Sequence of chain 2.A:
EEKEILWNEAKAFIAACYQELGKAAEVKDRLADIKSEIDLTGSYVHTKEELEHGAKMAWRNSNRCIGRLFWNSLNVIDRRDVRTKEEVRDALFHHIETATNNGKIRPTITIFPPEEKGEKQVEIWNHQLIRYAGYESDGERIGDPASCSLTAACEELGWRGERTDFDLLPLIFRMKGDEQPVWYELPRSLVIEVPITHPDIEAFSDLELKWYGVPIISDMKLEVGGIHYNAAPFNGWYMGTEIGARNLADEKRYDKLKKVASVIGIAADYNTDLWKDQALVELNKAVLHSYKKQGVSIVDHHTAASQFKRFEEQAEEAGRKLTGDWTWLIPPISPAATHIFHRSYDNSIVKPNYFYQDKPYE

Binding-site contacts:
Ligand atom C05 contacts residue ILE218 of chain 2.A at 3.7 Å (hydrophobic).
Ligand atom C19 contacts residue HEM1 of chain 2.B at 3.3 Å.
Ligand atom N01 contacts residue GLU243 of chain 2.A at 2.7 Å (salt-bridge).
Ligand atom C02 contacts residue TRP238 of chain 2.A at 3.8 Å (hydrophobic).
Ligand atom C21 contacts residue TRP329 of chain 2.A at 3.4 Å (hydrophobic).
Ligand atom C03 contacts residue HEM1 of chain 2.B at 3.5 Å.
Ligand atom C07 contacts residue GLY237 of chain 2.A at 3.5 Å.
Ligand atom C14 contacts residue HEM1 of chain 2.B at 3.4 Å.
Ligand atom C09 contacts residue HEM1 of chain 2.B at 3.5 Å.
Ligand atom C03 contacts residue PRO216 of chain 2.A at 3.9 Å (hydrophobic).
Ligand atom C18 contacts residue HIS128 of chain 2.A at 3.5 Å.
Ligand atom C17 contacts residue HIS128 of chain 2.A at 3.5 Å.
Ligand atom C06 contacts residue GLU243 of chain 2.A at 3.4 Å.
Ligand atom C15 contacts residue HEM1 of chain 2.B at 3.1 Å.
Ligand atom C14 contacts residue ILE218 of chain 2.A at 3.8 Å (hydrophobic).
Ligand atom N11 contacts residue HEM1 of chain 2.B at 3.3 Å (h-bond).
Ligand atom C15 contacts residue ILE218 of chain 2.A at 3.7 Å (hydrophobic).
Ligand atom C07 contacts residue ASN236 of chain 2.A at 3.8 Å.
Ligand atom C21 contacts residue TYR357 of chain 2.A at 3.7 Å (hydrophobic).
Ligand atom C02 contacts residue GLU243 of chain 2.A at 3.5 Å.
Ligand atom C09 contacts residue GLU243 of chain 2.A at 3.3 Å.
Ligand atom N02 contacts residue HEM1 of chain 2.B at 3.2 Å.
Ligand atom C02 contacts residue HEM1 of chain 2.B at 3.7 Å.
Ligand atom C19 contacts residue TYR357 of chain 2.A at 3.9 Å (hydrophobic).
Ligand atom C02 contacts residue PRO216 of chain 2.A at 3.7 Å (hydrophobic).
Ligand atom N01 contacts residue PRO216 of chain 2.A at 3.9 Å.
Ligand atom C07 contacts residue PHE235 of chain 2.A at 3.7 Å (hydrophobic).
Ligand atom N02 contacts residue GLU243 of chain 2.A at 2.8 Å (salt-bridge).
Ligand atom N17 contacts residue HIS128 of chain 2.A at 3.5 Å.
Ligand atom N02 contacts residue TYR239 of chain 2.A at 3.6 Å.
Ligand atom C08 contacts residue GLU243 of chain 2.A at 3.3 Å.
Ligand atom C12 contacts residue HEM1 of chain 2.B at 3.6 Å.
Ligand atom N17 contacts residue HEM1 of chain 2.B at 3.7 Å.
Ligand atom C16 contacts residue ILE218 of chain 2.A at 3.5 Å (hydrophobic).
Ligand atom C17 contacts residue HEM1 of chain 2.B at 3.8 Å.
Ligand atom N20 contacts residue HEM1 of chain 2.B at 2.6 Å (h-bond).
Ligand atom N02 contacts residue TRP238 of chain 2.A at 2.8 Å (h-bond).
Ligand atom C13 contacts residue HEM1 of chain 2.B at 3.7 Å.
Ligand atom C21 contacts residue HEM1 of chain 2.B at 3.0 Å.
Ligand atom N11 contacts residue ILE218 of chain 2.A at 3.6 Å.

This small molecule binds to this protein.
Small molecule (SMILES): CNCCN(C)c1cccc(CCc2cc(C)cc(N)n2)n1